Binding-site contacts:
Ligand atom C2 contacts residue ASN69 of chain 1.RA at 2.5 Å.
Ligand atom C8 contacts residue ASN69 of chain 1.RA at 3.6 Å.
Ligand atom O5 contacts residue ASN69 of chain 1.RA at 2.3 Å (h-bond).
Ligand atom C5 contacts residue ASN69 of chain 1.RA at 3.6 Å.
Ligand atom C3 contacts residue ASN69 of chain 1.RA at 3.8 Å.
Ligand atom O7 contacts residue ASN69 of chain 1.RA at 4.4 Å.
Ligand atom C1 contacts residue ASN69 of chain 1.RA at 1.4 Å.
Ligand atom C4 contacts residue ASN69 of chain 1.RA at 4.2 Å.
Ligand atom C7 contacts residue ASN69 of chain 1.RA at 3.3 Å.
Ligand atom N2 contacts residue ASN69 of chain 1.RA at 2.4 Å (h-bond).

Sequence of chain 1.RA:
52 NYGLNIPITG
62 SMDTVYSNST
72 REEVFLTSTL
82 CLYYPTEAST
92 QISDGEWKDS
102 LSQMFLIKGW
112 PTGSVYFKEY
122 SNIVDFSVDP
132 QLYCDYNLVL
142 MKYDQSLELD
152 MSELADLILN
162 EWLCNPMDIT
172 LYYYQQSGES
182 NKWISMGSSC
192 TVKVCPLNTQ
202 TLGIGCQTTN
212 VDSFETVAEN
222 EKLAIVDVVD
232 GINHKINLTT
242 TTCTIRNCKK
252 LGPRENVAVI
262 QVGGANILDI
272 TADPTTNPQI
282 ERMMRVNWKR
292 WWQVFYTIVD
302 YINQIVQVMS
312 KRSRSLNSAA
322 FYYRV

This small molecule binds to this protein.
Small molecule (SMILES): CC(=O)N[C@@H]1[C@@H](O)[C@H](O)[C@@H](CO)O[C@H]1O